Sequence of chain 1.B:
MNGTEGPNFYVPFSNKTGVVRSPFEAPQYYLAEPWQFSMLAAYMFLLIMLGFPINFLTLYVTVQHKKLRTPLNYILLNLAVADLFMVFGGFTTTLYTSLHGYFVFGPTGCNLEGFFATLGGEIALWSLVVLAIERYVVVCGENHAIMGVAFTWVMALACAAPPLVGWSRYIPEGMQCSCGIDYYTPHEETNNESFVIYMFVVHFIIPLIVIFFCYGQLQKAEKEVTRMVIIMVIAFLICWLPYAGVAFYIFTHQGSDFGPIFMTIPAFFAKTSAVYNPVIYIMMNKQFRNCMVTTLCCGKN

The small molecule below binds the protein below.
Small molecule (SMILES): CC1=C(/C=C/C(C)=C/C=C/C(C)=C/C=O)C(C)(C)CCC1

Binding-site contacts:
Ligand atom C18 contacts residue TRP266 of chain 1.B at 3.5 Å (hydrophobic).
Ligand atom C9 contacts residue THR119 of chain 1.B at 3.6 Å.
Ligand atom C17 contacts residue ALA270 of chain 1.B at 3.2 Å (hydrophobic).
Ligand atom C2 contacts residue GLU123 of chain 1.B at 3.9 Å.
Ligand atom C2 contacts residue HIS212 of chain 1.B at 3.8 Å.
Ligand atom C11 contacts residue TYR269 of chain 1.B at 4.0 Å (hydrophobic).
Ligand atom C15 contacts residue SER187 of chain 1.B at 3.9 Å.
Ligand atom C10 contacts residue TRP266 of chain 1.B at 3.8 Å (hydrophobic).
Ligand atom C15 contacts residue LYS297 of chain 1.B at 1.4 Å.
Ligand atom C4 contacts residue TRP266 of chain 1.B at 3.7 Å (hydrophobic).
Ligand atom C10 contacts residue TYR269 of chain 1.B at 3.8 Å (hydrophobic).
Ligand atom C10 contacts residue THR119 of chain 1.B at 3.7 Å.
Ligand atom C14 contacts residue ALA118 of chain 1.B at 3.6 Å (hydrophobic).
Ligand atom C9 contacts residue TYR269 of chain 1.B at 3.9 Å (hydrophobic).
Ligand atom C11 contacts residue THR119 of chain 1.B at 3.5 Å.
Ligand atom C16 contacts residue MET208 of chain 1.B at 3.3 Å (hydrophobic).
Ligand atom C19 contacts residue TYR192 of chain 1.B at 3.9 Å (hydrophobic).
Ligand atom C13 contacts residue LYS297 of chain 1.B at 3.8 Å.
Ligand atom C3 contacts residue HIS212 of chain 1.B at 4.0 Å.
Ligand atom C17 contacts residue TYR269 of chain 1.B at 3.7 Å (hydrophobic).
Ligand atom C11 contacts residue CYS188 of chain 1.B at 4.0 Å (hydrophobic).
Ligand atom C2 contacts residue PHE213 of chain 1.B at 3.6 Å (hydrophobic).
Ligand atom C5 contacts residue TRP266 of chain 1.B at 3.5 Å (hydrophobic).
Ligand atom C19 contacts residue ILE190 of chain 1.B at 3.6 Å (hydrophobic).
Ligand atom C13 contacts residue ALA118 of chain 1.B at 3.9 Å (hydrophobic).
Ligand atom C12 contacts residue CYS188 of chain 1.B at 3.3 Å (hydrophobic).
Ligand atom C5 contacts residue GLU123 of chain 1.B at 3.9 Å.
Ligand atom C3 contacts residue PHE213 of chain 1.B at 3.4 Å (hydrophobic).
Ligand atom C4 contacts residue PHE262 of chain 1.B at 3.7 Å (hydrophobic).
Ligand atom C14 contacts residue GLU114 of chain 1.B at 4.0 Å.
Ligand atom C15 contacts residue ALA293 of chain 1.B at 3.7 Å (hydrophobic).
Ligand atom C8 contacts residue TYR269 of chain 1.B at 3.7 Å (hydrophobic).
Ligand atom C18 contacts residue GLU123 of chain 1.B at 3.8 Å.
Ligand atom C6 contacts residue GLU123 of chain 1.B at 3.9 Å.
Ligand atom C19 contacts residue THR119 of chain 1.B at 3.1 Å.
Ligand atom C8 contacts residue TRP266 of chain 1.B at 3.7 Å (hydrophobic).
Ligand atom C18 contacts residue GLY122 of chain 1.B at 3.5 Å.
Ligand atom C20 contacts residue TYR269 of chain 1.B at 3.7 Å (hydrophobic).
Ligand atom C12 contacts residue ALA118 of chain 1.B at 3.8 Å (hydrophobic).
Ligand atom C14 contacts residue LYS297 of chain 1.B at 2.5 Å.